Sequence of chain 1.K:
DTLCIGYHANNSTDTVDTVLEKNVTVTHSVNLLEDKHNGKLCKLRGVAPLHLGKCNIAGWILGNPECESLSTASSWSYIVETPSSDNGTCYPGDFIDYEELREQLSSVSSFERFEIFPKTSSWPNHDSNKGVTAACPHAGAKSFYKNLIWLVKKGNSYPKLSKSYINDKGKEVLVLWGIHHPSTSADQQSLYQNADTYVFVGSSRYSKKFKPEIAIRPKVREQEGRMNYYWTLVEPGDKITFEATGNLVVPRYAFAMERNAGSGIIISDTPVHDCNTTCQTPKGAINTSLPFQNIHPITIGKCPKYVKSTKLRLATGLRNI

The protein below binds the small molecule below.
Small molecule (SMILES): CC(=O)N[C@H]1[C@H]([C@H](O)[C@H](O)CO)O[C@@](O)(C(=O)O)C[C@@H]1O

Binding-site contacts:
Ligand atom O4 contacts residue VAL132 of chain 1.K at 3.2 Å (h-bond).
Ligand atom N5 contacts residue TRP150 of chain 1.K at 3.7 Å.
Ligand atom C10 contacts residue LYS130 of chain 1.K at 4.0 Å.
Ligand atom C1 contacts residue THR133 of chain 1.K at 4.1 Å.
Ligand atom O4 contacts residue LYS142 of chain 1.K at 3.2 Å (salt-bridge).
Ligand atom C8 contacts residue TRP150 of chain 1.K at 4.0 Å (hydrophobic).
Ligand atom C4 contacts residue VAL132 of chain 1.K at 3.3 Å (hydrophobic).
Ligand atom C8 contacts residue TYR91 of chain 1.K at 3.7 Å (hydrophobic).
Ligand atom O1B contacts residue GLN223 of chain 1.K at 4.0 Å.
Ligand atom O1A contacts residue ALA134 of chain 1.K at 4.0 Å.
Ligand atom C10 contacts residue VAL132 of chain 1.K at 3.6 Å (hydrophobic).
Ligand atom C9 contacts residue TYR91 of chain 1.K at 3.4 Å (hydrophobic).
Ligand atom O10 contacts residue TRP150 of chain 1.K at 3.4 Å.
Ligand atom C5 contacts residue VAL132 of chain 1.K at 3.6 Å (hydrophobic).
Ligand atom O1A contacts residue GLN223 of chain 1.K at 2.5 Å (h-bond).
Ligand atom O8 contacts residue TYR91 of chain 1.K at 2.9 Å (h-bond).
Ligand atom C10 contacts residue LEU191 of chain 1.K at 4.1 Å (hydrophobic).
Ligand atom C1 contacts residue GLN223 of chain 1.K at 3.5 Å.
Ligand atom O9 contacts residue HIS180 of chain 1.K at 2.8 Å (h-bond).
Ligand atom C9 contacts residue HIS180 of chain 1.K at 3.2 Å.
Ligand atom O10 contacts residue LYS130 of chain 1.K at 3.5 Å (salt-bridge).
Ligand atom C7 contacts residue TRP150 of chain 1.K at 3.9 Å (hydrophobic).
Ligand atom O9 contacts residue GLN223 of chain 1.K at 4.1 Å.
Ligand atom O1B contacts residue ALA134 of chain 1.K at 3.3 Å.
Ligand atom C8 contacts residue GLN223 of chain 1.K at 3.8 Å.
Ligand atom C3 contacts residue LYS142 of chain 1.K at 4.2 Å.
Ligand atom O10 contacts residue GLY131 of chain 1.K at 4.0 Å.
Ligand atom C11 contacts residue LEU191 of chain 1.K at 3.4 Å (hydrophobic).
Ligand atom C9 contacts residue TRP150 of chain 1.K at 3.9 Å (hydrophobic).
Ligand atom O10 contacts residue VAL132 of chain 1.K at 3.6 Å.
Ligand atom C1 contacts residue ALA134 of chain 1.K at 4.0 Å (hydrophobic).
Ligand atom O10 contacts residue LEU191 of chain 1.K at 4.0 Å.
Ligand atom O1A contacts residue THR133 of chain 1.K at 3.3 Å (h-bond).
Ligand atom C4 contacts residue THR133 of chain 1.K at 4.2 Å.
Ligand atom C9 contacts residue LEU191 of chain 1.K at 4.0 Å (hydrophobic).
Ligand atom O9 contacts residue TYR91 of chain 1.K at 2.6 Å (h-bond).
Ligand atom O8 contacts residue TRP150 of chain 1.K at 3.6 Å.
Ligand atom N5 contacts residue VAL132 of chain 1.K at 2.8 Å (h-bond).
Ligand atom O8 contacts residue GLN223 of chain 1.K at 2.9 Å (h-bond).
Ligand atom C10 contacts residue TRP150 of chain 1.K at 3.8 Å (hydrophobic).